Sequence of chain 2.A:
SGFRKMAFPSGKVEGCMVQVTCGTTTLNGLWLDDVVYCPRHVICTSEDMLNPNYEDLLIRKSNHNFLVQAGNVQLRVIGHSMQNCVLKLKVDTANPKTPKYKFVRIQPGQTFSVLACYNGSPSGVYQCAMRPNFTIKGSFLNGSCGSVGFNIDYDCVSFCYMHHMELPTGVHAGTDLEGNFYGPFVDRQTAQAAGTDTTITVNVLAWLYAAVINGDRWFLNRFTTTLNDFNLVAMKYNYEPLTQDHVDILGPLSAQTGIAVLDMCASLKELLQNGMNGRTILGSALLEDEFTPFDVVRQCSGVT

A protein and the small-molecule ligand that binds it are described below.
Small molecule (SMILES): C[C@@H]1COc2ccc(Cl)cc2[C@@H]1C(=O)Nc1cncc2ccccc12

Sequence of chain 1.A:
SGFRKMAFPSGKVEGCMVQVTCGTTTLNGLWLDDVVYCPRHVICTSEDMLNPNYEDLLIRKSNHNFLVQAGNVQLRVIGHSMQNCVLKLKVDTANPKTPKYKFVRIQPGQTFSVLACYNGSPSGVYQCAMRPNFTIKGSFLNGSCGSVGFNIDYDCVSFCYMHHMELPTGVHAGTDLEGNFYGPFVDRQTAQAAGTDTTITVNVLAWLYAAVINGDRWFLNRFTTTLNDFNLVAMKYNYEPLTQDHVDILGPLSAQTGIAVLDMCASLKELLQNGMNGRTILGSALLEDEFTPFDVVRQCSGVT

Binding-site contacts:
Ligand atom C10 contacts residue GLU166 of chain 2.A at 3.9 Å.
Ligand atom C4 contacts residue ARG188 of chain 2.A at 3.3 Å.
Ligand atom C5 contacts residue MET165 of chain 2.A at 3.3 Å (hydrophobic).
Ligand atom C7 contacts residue MET165 of chain 2.A at 3.8 Å (hydrophobic).
Ligand atom C12 contacts residue GLU166 of chain 2.A at 3.6 Å.
Ligand atom C13 contacts residue LEU141 of chain 2.A at 3.7 Å (hydrophobic).
Ligand atom C6 contacts residue HIS164 of chain 2.A at 3.8 Å.
Ligand atom O1 contacts residue MET165 of chain 2.A at 3.7 Å.
Ligand atom C15 contacts residue LEU141 of chain 2.A at 3.5 Å (hydrophobic).
Ligand atom C4 contacts residue GLN189 of chain 2.A at 3.5 Å.
Ligand atom C5 contacts residue ASP187 of chain 2.A at 3.6 Å.
Ligand atom C13 contacts residue HIS163 of chain 2.A at 3.9 Å.
Ligand atom N1 contacts residue HIS163 of chain 2.A at 2.8 Å (h-bond).
Ligand atom C6 contacts residue MET49 of chain 2.A at 3.6 Å (hydrophobic).
Ligand atom C5 contacts residue MET49 of chain 2.A at 3.5 Å (hydrophobic).
Ligand atom C17 contacts residue ASN142 of chain 2.A at 3.7 Å.
Ligand atom N1 contacts residue GLU166 of chain 2.A at 3.6 Å.
Ligand atom CL contacts residue MET165 of chain 2.A at 3.6 Å.
Ligand atom C15 contacts residue PHE140 of chain 2.A at 3.7 Å (hydrophobic).
Ligand atom C15 contacts residue GLU166 of chain 2.A at 3.6 Å.
Ligand atom C14 contacts residue LEU141 of chain 2.A at 3.7 Å (hydrophobic).
Ligand atom CL contacts residue ASP187 of chain 2.A at 3.3 Å.
Ligand atom C7 contacts residue HIS164 of chain 2.A at 3.3 Å.
Ligand atom C15 contacts residue ASN142 of chain 2.A at 3.4 Å.
Ligand atom C12 contacts residue HIS163 of chain 2.A at 3.5 Å.
Ligand atom C13 contacts residue PHE140 of chain 2.A at 3.4 Å (hydrophobic).
Ligand atom C13 contacts residue GLU166 of chain 2.A at 3.4 Å.
Ligand atom O contacts residue GLN189 of chain 2.A at 3.2 Å.
Ligand atom C14 contacts residue ASN142 of chain 2.A at 3.8 Å.
Ligand atom CL contacts residue HIS164 of chain 2.A at 3.3 Å.
Ligand atom C4 contacts residue MET49 of chain 2.A at 3.7 Å (hydrophobic).
Ligand atom C14 contacts residue GLU166 of chain 2.A at 3.8 Å.
Ligand atom C5 contacts residue ARG188 of chain 2.A at 3.5 Å.
Ligand atom C4 contacts residue MET165 of chain 2.A at 3.7 Å (hydrophobic).
Ligand atom C2 contacts residue GLN189 of chain 2.A at 3.6 Å.
Ligand atom C16 contacts residue ASN142 of chain 2.A at 3.6 Å.
Ligand atom O1 contacts residue GLU166 of chain 2.A at 2.9 Å (salt-bridge).
Ligand atom CL contacts residue HIS41 of chain 2.A at 3.3 Å.
Ligand atom C12 contacts residue CYS145 of chain 2.A at 3.5 Å (hydrophobic).
Ligand atom C6 contacts residue MET165 of chain 2.A at 3.5 Å (hydrophobic).